Sequence of chain 1.A:
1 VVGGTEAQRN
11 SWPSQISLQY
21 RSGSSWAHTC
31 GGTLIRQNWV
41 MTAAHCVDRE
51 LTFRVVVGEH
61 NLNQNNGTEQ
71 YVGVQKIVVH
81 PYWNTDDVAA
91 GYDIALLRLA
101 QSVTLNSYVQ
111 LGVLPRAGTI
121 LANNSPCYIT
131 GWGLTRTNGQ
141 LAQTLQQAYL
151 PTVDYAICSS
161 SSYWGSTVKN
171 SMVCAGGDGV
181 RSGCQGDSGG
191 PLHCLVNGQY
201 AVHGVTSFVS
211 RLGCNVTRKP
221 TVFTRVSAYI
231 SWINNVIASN

The small molecule below binds the protein below.
Small molecule (SMILES): COC(=O)[C@H](OC(C)=O)c1ccc(N)cc1C(=O)O

Binding-site contacts:
Ligand atom C4 contacts residue GLN185 of chain 1.A at 3.6 Å.
Ligand atom C11 contacts residue SER207 of chain 1.A at 3.3 Å.
Ligand atom O4 contacts residue VAL209 of chain 1.A at 3.5 Å (h-bond).
Ligand atom O1 contacts residue CYS30 of chain 1.A at 3.9 Å.
Ligand atom O1 contacts residue GLN185 of chain 1.A at 4.0 Å.
Ligand atom C10 contacts residue THR206 of chain 1.A at 4.0 Å.
Ligand atom O1 contacts residue GLY186 of chain 1.A at 2.9 Å (h-bond).
Ligand atom C7 contacts residue HIS45 of chain 1.A at 3.8 Å.
Ligand atom C5 contacts residue GLN185 of chain 1.A at 3.6 Å.
Ligand atom O3 contacts residue SER188 of chain 1.A at 3.2 Å (h-bond).
Ligand atom C10 contacts residue CYS184 of chain 1.A at 3.3 Å (hydrophobic).
Ligand atom C11 contacts residue PHE208 of chain 1.A at 3.8 Å (hydrophobic).
Ligand atom O1 contacts residue THR29 of chain 1.A at 3.6 Å.
Ligand atom C12 contacts residue PHE208 of chain 1.A at 3.5 Å (hydrophobic).
Ligand atom O1 contacts residue ASP187 of chain 1.A at 4.0 Å.
Ligand atom O5 contacts residue SER207 of chain 1.A at 3.0 Å (h-bond).
Ligand atom N1 contacts residue GLN185 of chain 1.A at 4.0 Å.
Ligand atom O4 contacts residue PHE208 of chain 1.A at 3.4 Å.
Ligand atom C1 contacts residue SER188 of chain 1.A at 1.4 Å.
Ligand atom O1 contacts residue SER188 of chain 1.A at 2.2 Å (h-bond).
Ligand atom C6 contacts residue HIS45 of chain 1.A at 3.6 Å.
Ligand atom O4 contacts residue SER207 of chain 1.A at 3.8 Å.
Ligand atom C10 contacts residue VAL209 of chain 1.A at 3.6 Å (hydrophobic).
Ligand atom C6 contacts residue GLN185 of chain 1.A at 3.8 Å.
Ligand atom C9 contacts residue SER188 of chain 1.A at 3.4 Å.
Ligand atom C2 contacts residue SER188 of chain 1.A at 2.4 Å.
Ligand atom C1 contacts residue GLY186 of chain 1.A at 3.6 Å.
Ligand atom C7 contacts residue SER188 of chain 1.A at 2.9 Å.
Ligand atom C3 contacts residue SER188 of chain 1.A at 3.6 Å.
Ligand atom C8 contacts residue SER207 of chain 1.A at 3.7 Å.
Ligand atom O3 contacts residue SER207 of chain 1.A at 3.3 Å.
Ligand atom C3 contacts residue GLY186 of chain 1.A at 4.0 Å.
Ligand atom C3 contacts residue GLN185 of chain 1.A at 3.8 Å.
Ligand atom O5 contacts residue PHE208 of chain 1.A at 4.0 Å.
Ligand atom C12 contacts residue SER207 of chain 1.A at 3.6 Å.
Ligand atom O3 contacts residue THR206 of chain 1.A at 3.3 Å.
Ligand atom O5 contacts residue HIS45 of chain 1.A at 3.3 Å.
Ligand atom O2 contacts residue SER188 of chain 1.A at 3.3 Å (h-bond).
Ligand atom C8 contacts residue SER188 of chain 1.A at 2.8 Å.
Ligand atom O3 contacts residue PHE208 of chain 1.A at 3.7 Å.